Binding-site contacts:
Ligand atom CAR contacts residue ASP125 of chain 1.A at 3.4 Å.
Ligand atom OAF contacts residue PHE116 of chain 1.A at 4.0 Å.
Ligand atom CAN contacts residue ILE43 of chain 1.A at 3.8 Å (hydrophobic).
Ligand atom SAW contacts residue LEU172 of chain 1.A at 3.5 Å.
Ligand atom NBH contacts residue ASP125 of chain 1.A at 3.0 Å (salt-bridge).
Ligand atom CBG contacts residue LEU172 of chain 1.A at 3.6 Å (hydrophobic).
Ligand atom CAM contacts residue SER120 of chain 1.A at 3.0 Å.
Ligand atom CAL contacts residue TYR121 of chain 1.A at 4.0 Å (hydrophobic).
Ligand atom CBA contacts residue LEU172 of chain 1.A at 3.7 Å (hydrophobic).
Ligand atom NAU contacts residue SER120 of chain 1.A at 3.2 Å (h-bond).
Ligand atom CAM contacts residue LEU172 of chain 1.A at 4.0 Å (hydrophobic).
Ligand atom CBF contacts residue ILE43 of chain 1.A at 3.6 Å (hydrophobic).
Ligand atom CAC contacts residue ASP125 of chain 1.A at 3.5 Å.
Ligand atom OAV contacts residue ILE43 of chain 1.A at 3.1 Å.
Ligand atom OAV contacts residue MET118 of chain 1.A at 3.6 Å.
Ligand atom CAK contacts residue VAL184 of chain 1.A at 3.7 Å (hydrophobic).
Ligand atom CAI contacts residue ASP185 of chain 1.A at 3.7 Å.
Ligand atom CAJ contacts residue VAL51 of chain 1.A at 3.5 Å (hydrophobic).
Ligand atom CBF contacts residue SER120 of chain 1.A at 3.9 Å.
Ligand atom CAL contacts residue ASN122 of chain 1.A at 4.0 Å.
Ligand atom CAB contacts residue MET118 of chain 1.A at 3.7 Å (hydrophobic).
Ligand atom CBE contacts residue LEU172 of chain 1.A at 3.6 Å (hydrophobic).
Ligand atom NAS contacts residue ALA64 of chain 1.A at 4.0 Å.
Ligand atom CAH contacts residue VAL51 of chain 1.A at 3.3 Å (hydrophobic).
Ligand atom CAB contacts residue ILE43 of chain 1.A at 3.9 Å (hydrophobic).
Ligand atom NAS contacts residue LEU172 of chain 1.A at 3.7 Å.
Ligand atom CBD contacts residue SER120 of chain 1.A at 3.1 Å.
Ligand atom NAD contacts residue LEU119 of chain 1.A at 3.6 Å.
Ligand atom CBA contacts residue LEU119 of chain 1.A at 4.0 Å (hydrophobic).
Ligand atom NAD contacts residue ALA64 of chain 1.A at 3.2 Å.
Ligand atom CAQ contacts residue ASN122 of chain 1.A at 4.0 Å.
Ligand atom CBA contacts residue ALA64 of chain 1.A at 3.6 Å (hydrophobic).
Ligand atom CAP contacts residue ASP125 of chain 1.A at 3.4 Å.
Ligand atom NAU contacts residue LEU119 of chain 1.A at 3.2 Å (h-bond).
Ligand atom NAT contacts residue ASP185 of chain 1.A at 3.7 Å.
Ligand atom CBD contacts residue LEU119 of chain 1.A at 4.0 Å (hydrophobic).
Ligand atom NAT contacts residue PHE48 of chain 1.A at 3.6 Å.
Ligand atom CAL contacts residue SER120 of chain 1.A at 3.8 Å.
Ligand atom NAD contacts residue GLU117 of chain 1.A at 3.1 Å (salt-bridge).
Ligand atom NAS contacts residue LEU119 of chain 1.A at 3.6 Å.

Sequence of chain 1.A:
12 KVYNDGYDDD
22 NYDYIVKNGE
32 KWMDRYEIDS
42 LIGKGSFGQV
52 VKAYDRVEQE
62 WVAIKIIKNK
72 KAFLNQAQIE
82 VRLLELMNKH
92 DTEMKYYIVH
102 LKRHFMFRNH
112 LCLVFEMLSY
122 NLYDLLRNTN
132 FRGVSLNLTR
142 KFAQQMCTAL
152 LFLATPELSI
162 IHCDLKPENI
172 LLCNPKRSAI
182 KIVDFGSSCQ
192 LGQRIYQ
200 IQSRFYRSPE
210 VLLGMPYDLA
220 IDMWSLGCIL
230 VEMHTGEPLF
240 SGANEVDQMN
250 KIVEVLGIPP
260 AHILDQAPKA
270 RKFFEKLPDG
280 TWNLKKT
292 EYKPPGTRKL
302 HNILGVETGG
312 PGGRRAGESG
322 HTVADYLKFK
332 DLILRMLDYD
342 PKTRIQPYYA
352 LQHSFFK

A protein and the small-molecule ligand that binds it are described below.
Small molecule (SMILES): CCC(=O)Nc1ccc(C(=O)c2sc(Nc3ccc(N4CCN(C)CC4)cc3OC)nc2N)cc1